Sequence of chain 1.A:
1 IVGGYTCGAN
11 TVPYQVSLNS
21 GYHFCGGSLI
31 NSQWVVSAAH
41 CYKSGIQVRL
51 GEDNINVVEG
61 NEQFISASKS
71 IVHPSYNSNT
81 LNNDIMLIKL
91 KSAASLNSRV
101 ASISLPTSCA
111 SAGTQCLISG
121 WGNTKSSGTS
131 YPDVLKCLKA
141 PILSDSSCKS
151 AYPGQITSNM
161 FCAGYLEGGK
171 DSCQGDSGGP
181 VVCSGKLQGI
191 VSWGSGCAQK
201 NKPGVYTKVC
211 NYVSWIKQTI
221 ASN

The protein below binds the small molecule below.
Small molecule (SMILES): COc1cccc(CN)c1

Binding-site contacts:
Ligand atom N contacts residue SER172 of chain 1.A at 2.8 Å (h-bond).
Ligand atom C3 contacts residue CYS173 of chain 1.A at 4.0 Å (hydrophobic).
Ligand atom N contacts residue GLY196 of chain 1.A at 3.0 Å (h-bond).
Ligand atom C7 contacts residue GLY194 of chain 1.A at 4.0 Å.
Ligand atom C1 contacts residue ASP171 of chain 1.A at 3.9 Å.
Ligand atom C4 contacts residue VAL191 of chain 1.A at 3.8 Å (hydrophobic).
Ligand atom C8 contacts residue CYS173 of chain 1.A at 4.2 Å (hydrophobic).
Ligand atom N contacts residue CYS197 of chain 1.A at 3.8 Å.
Ligand atom N contacts residue ASP171 of chain 1.A at 2.7 Å (salt-bridge).
Ligand atom C7 contacts residue GLY196 of chain 1.A at 3.7 Å.
Ligand atom C2 contacts residue CYS173 of chain 1.A at 4.1 Å (hydrophobic).
Ligand atom C5 contacts residue CYS173 of chain 1.A at 3.7 Å (hydrophobic).
Ligand atom C6 contacts residue CYS173 of chain 1.A at 4.1 Å (hydrophobic).
Ligand atom O contacts residue GLN174 of chain 1.A at 3.6 Å.
Ligand atom C3 contacts residue SER172 of chain 1.A at 3.5 Å.
Ligand atom C5 contacts residue SER177 of chain 1.A at 3.9 Å.
Ligand atom C1 contacts residue GLY194 of chain 1.A at 4.0 Å.
Ligand atom C4 contacts residue CYS173 of chain 1.A at 3.6 Å (hydrophobic).
Ligand atom C8 contacts residue CYS197 of chain 1.A at 4.1 Å (hydrophobic).
Ligand atom C3 contacts residue VAL191 of chain 1.A at 3.7 Å (hydrophobic).
Ligand atom C1 contacts residue GLY204 of chain 1.A at 3.9 Å.
Ligand atom C2 contacts residue SER172 of chain 1.A at 3.9 Å.
Ligand atom C2 contacts residue TRP193 of chain 1.A at 3.9 Å (hydrophobic).
Ligand atom C6 contacts residue GLN174 of chain 1.A at 3.9 Å.
Ligand atom C7 contacts residue GLN174 of chain 1.A at 4.2 Å.
Ligand atom C7 contacts residue CYS197 of chain 1.A at 4.3 Å (hydrophobic).
Ligand atom C2 contacts residue GLY196 of chain 1.A at 4.2 Å.
Ligand atom C5 contacts residue GLN174 of chain 1.A at 3.7 Å.
Ligand atom N contacts residue GLY204 of chain 1.A at 4.4 Å.
Ligand atom C3 contacts residue TRP193 of chain 1.A at 4.2 Å (hydrophobic).
Ligand atom N contacts residue CYS173 of chain 1.A at 4.4 Å.
Ligand atom C8 contacts residue GLY194 of chain 1.A at 3.9 Å.
Ligand atom C1 contacts residue GLY196 of chain 1.A at 4.0 Å.
Ligand atom C4 contacts residue GLN174 of chain 1.A at 4.1 Å.
Ligand atom C1 contacts residue SER172 of chain 1.A at 3.5 Å.
Ligand atom C4 contacts residue SER177 of chain 1.A at 3.8 Å.
Ligand atom C8 contacts residue TRP193 of chain 1.A at 4.2 Å (hydrophobic).
Ligand atom C1 contacts residue TRP193 of chain 1.A at 3.6 Å (hydrophobic).
Ligand atom C8 contacts residue GLY196 of chain 1.A at 3.5 Å.
Ligand atom C2 contacts residue GLY194 of chain 1.A at 4.0 Å.